This small molecule binds to this protein.
Small molecule (SMILES): CC(=O)N1CCC[C@H]1C(=O)N[C@H](C=O)CCCN=C(N)N

Sequence of chain 1.B:
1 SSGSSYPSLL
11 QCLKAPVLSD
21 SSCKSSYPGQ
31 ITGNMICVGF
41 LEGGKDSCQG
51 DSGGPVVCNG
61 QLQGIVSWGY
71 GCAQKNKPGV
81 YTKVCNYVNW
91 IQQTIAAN

Binding-site contacts:
Ligand atom CZ contacts residue SER47 of chain 1.B at 3.2 Å.
Ligand atom O contacts residue SER52 of chain 1.B at 3.0 Å (h-bond).
Ligand atom O contacts residue GLY50 of chain 1.B at 2.8 Å (h-bond).
Ligand atom NE contacts residue GLY69 of chain 1.B at 3.7 Å.
Ligand atom CZ contacts residue ASP46 of chain 1.B at 3.5 Å.
Ligand atom O contacts residue GLN49 of chain 1.B at 3.4 Å.
Ligand atom NH2 contacts residue ASP46 of chain 1.B at 2.8 Å (salt-bridge).
Ligand atom NE contacts residue TRP68 of chain 1.B at 3.8 Å.
Ligand atom C contacts residue GLY50 of chain 1.B at 3.8 Å.
Ligand atom CA contacts residue SER52 of chain 1.B at 3.1 Å.
Ligand atom CH3 contacts residue GLY69 of chain 1.B at 3.3 Å.
Ligand atom O contacts residue ASP51 of chain 1.B at 3.4 Å (salt-bridge).
Ligand atom O contacts residue TRP68 of chain 1.B at 3.4 Å.
Ligand atom CA contacts residue SER67 of chain 1.B at 3.7 Å.
Ligand atom C contacts residue GLN49 of chain 1.B at 3.6 Å.
Ligand atom NH2 contacts residue GLY69 of chain 1.B at 3.7 Å.
Ligand atom CA contacts residue GLN49 of chain 1.B at 3.6 Å.
Ligand atom NH1 contacts residue SER47 of chain 1.B at 2.9 Å (h-bond).
Ligand atom N contacts residue SER52 of chain 1.B at 3.1 Å (h-bond).
Ligand atom NH2 contacts residue GLY71 of chain 1.B at 3.0 Å (h-bond).
Ligand atom N contacts residue SER67 of chain 1.B at 3.0 Å (h-bond).
Ligand atom NH1 contacts residue GLY79 of chain 1.B at 3.3 Å.
Ligand atom NE contacts residue SER47 of chain 1.B at 3.6 Å.
Ligand atom CB contacts residue SER52 of chain 1.B at 3.1 Å.
Ligand atom NH1 contacts residue ASP46 of chain 1.B at 2.9 Å (salt-bridge).
Ligand atom NH2 contacts residue SER47 of chain 1.B at 3.7 Å.
Ligand atom CB contacts residue CYS48 of chain 1.B at 3.5 Å (hydrophobic).
Ligand atom O contacts residue GLN49 of chain 1.B at 2.9 Å (h-bond).
Ligand atom O contacts residue GLY69 of chain 1.B at 3.1 Å (h-bond).
Ligand atom C contacts residue SER67 of chain 1.B at 3.8 Å.
Ligand atom CG contacts residue CYS48 of chain 1.B at 3.8 Å (hydrophobic).
Ligand atom NE contacts residue GLY71 of chain 1.B at 3.8 Å.
Ligand atom N contacts residue HIS48 of chain 1.A at 3.6 Å.
Ligand atom C contacts residue GLN49 of chain 1.B at 3.8 Å.
Ligand atom O contacts residue GLN49 of chain 1.B at 3.7 Å.
Ligand atom CG contacts residue GLN49 of chain 1.B at 3.5 Å.
Ligand atom C contacts residue TRP68 of chain 1.B at 3.8 Å (hydrophobic).
Ligand atom O contacts residue CYS48 of chain 1.B at 3.6 Å.
Ligand atom C contacts residue GLY69 of chain 1.B at 3.6 Å.
Ligand atom C contacts residue SER52 of chain 1.B at 2.8 Å.

Sequence of chain 1.A:
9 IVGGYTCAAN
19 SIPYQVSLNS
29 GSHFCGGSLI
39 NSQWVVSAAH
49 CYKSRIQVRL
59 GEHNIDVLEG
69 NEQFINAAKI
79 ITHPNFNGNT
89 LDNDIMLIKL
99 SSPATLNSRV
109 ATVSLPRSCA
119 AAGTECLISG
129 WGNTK